Sequence of chain 2.B:
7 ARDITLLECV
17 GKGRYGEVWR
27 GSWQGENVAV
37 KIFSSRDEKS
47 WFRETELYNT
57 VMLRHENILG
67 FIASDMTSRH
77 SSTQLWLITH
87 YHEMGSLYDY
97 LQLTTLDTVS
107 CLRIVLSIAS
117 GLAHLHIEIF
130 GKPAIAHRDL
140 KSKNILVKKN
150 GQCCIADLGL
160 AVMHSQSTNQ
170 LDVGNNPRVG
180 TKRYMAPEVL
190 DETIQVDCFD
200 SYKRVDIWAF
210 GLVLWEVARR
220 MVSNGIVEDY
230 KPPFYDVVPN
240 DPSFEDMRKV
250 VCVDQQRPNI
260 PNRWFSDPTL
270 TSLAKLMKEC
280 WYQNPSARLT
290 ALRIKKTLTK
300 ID

This protein binds this small molecule.
Small molecule (SMILES): COc1cc(-c2cncc(-c3ccc(C4CCN(C)CC4)cc3)c2C)cc(OC)c1OC

Binding-site contacts:
Ligand atom C01 contacts residue LEU83 of chain 2.B at 3.5 Å (hydrophobic).
Ligand atom C13 contacts residue TYR87 of chain 2.B at 3.8 Å (hydrophobic).
Ligand atom C22 contacts residue GLY91 of chain 2.B at 3.6 Å.
Ligand atom N08 contacts residue LEU145 of chain 2.B at 3.9 Å.
Ligand atom C23 contacts residue GLY91 of chain 2.B at 3.6 Å.
Ligand atom C17 contacts residue ASP95 of chain 2.B at 3.5 Å.
Ligand atom C21 contacts residue VAL16 of chain 2.B at 3.4 Å (hydrophobic).
Ligand atom C32 contacts residue LEU83 of chain 2.B at 3.9 Å (hydrophobic).
Ligand atom C22 contacts residue ASP95 of chain 2.B at 3.7 Å.
Ligand atom C29 contacts residue ALA155 of chain 2.B at 3.9 Å (hydrophobic).
Ligand atom C14 contacts residue GLY91 of chain 2.B at 3.8 Å.
Ligand atom O02 contacts residue LYS37 of chain 2.B at 3.5 Å.
Ligand atom C12 contacts residue TYR87 of chain 2.B at 3.5 Å (hydrophobic).
Ligand atom N08 contacts residue HIS88 of chain 2.B at 3.0 Å (h-bond).
Ligand atom C01 contacts residue LYS37 of chain 2.B at 3.6 Å.
Ligand atom C32 contacts residue GLU50 of chain 2.B at 3.4 Å.
Ligand atom O02 contacts residue THR85 of chain 2.B at 3.9 Å.
Ligand atom C04 contacts residue ALA35 of chain 2.B at 3.7 Å (hydrophobic).
Ligand atom C01 contacts residue ALA35 of chain 2.B at 3.5 Å (hydrophobic).
Ligand atom C06 contacts residue LEU145 of chain 2.B at 3.8 Å (hydrophobic).
Ligand atom C29 contacts residue ASN143 of chain 2.B at 3.4 Å.
Ligand atom C10 contacts residue LEU145 of chain 2.B at 3.9 Å (hydrophobic).
Ligand atom C07 contacts residue LEU145 of chain 2.B at 3.5 Å (hydrophobic).
Ligand atom O31 contacts residue LYS37 of chain 2.B at 3.6 Å.
Ligand atom C09 contacts residue TYR87 of chain 2.B at 3.8 Å (hydrophobic).
Ligand atom C11 contacts residue GLY91 of chain 2.B at 3.9 Å.
Ligand atom C12 contacts residue VAL16 of chain 2.B at 3.7 Å (hydrophobic).
Ligand atom C24 contacts residue LEU145 of chain 2.B at 3.9 Å (hydrophobic).
Ligand atom C32 contacts residue ASP156 of chain 2.B at 3.7 Å.
Ligand atom C04 contacts residue VAL24 of chain 2.B at 3.9 Å (hydrophobic).
Ligand atom C01 contacts residue THR85 of chain 2.B at 3.3 Å.
Ligand atom C04 contacts residue THR85 of chain 2.B at 3.8 Å.
Ligand atom O28 contacts residue ALA155 of chain 2.B at 3.7 Å.
Ligand atom N08 contacts residue TYR87 of chain 2.B at 3.9 Å.
Ligand atom C13 contacts residue VAL16 of chain 2.B at 3.7 Å (hydrophobic).
Ligand atom C12 contacts residue HIS88 of chain 2.B at 3.8 Å.
Ligand atom C16 contacts residue ASP95 of chain 2.B at 3.5 Å.
Ligand atom C09 contacts residue HIS88 of chain 2.B at 3.1 Å.
Ligand atom C29 contacts residue LYS142 of chain 2.B at 3.5 Å.
Ligand atom C07 contacts residue ALA35 of chain 2.B at 3.7 Å (hydrophobic).